Sequence of chain 1.B:
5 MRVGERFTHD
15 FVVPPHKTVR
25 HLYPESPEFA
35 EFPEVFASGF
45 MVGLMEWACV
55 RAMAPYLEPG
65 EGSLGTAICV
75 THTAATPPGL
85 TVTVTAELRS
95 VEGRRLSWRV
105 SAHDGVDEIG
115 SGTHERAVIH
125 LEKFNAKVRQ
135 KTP

Sequence of chain 1.A:
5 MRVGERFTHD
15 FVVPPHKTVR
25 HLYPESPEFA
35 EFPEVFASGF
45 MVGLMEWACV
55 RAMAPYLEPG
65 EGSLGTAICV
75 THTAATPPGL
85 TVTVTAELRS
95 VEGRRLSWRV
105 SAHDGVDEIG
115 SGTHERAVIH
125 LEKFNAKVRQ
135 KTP

The protein below binds the small molecule below.
Small molecule (SMILES): O=C(O)CF

Binding-site contacts:
Ligand atom O contacts residue SER42 of chain 1.A at 3.9 Å.
Ligand atom F contacts residue SER42 of chain 1.A at 3.2 Å.
Ligand atom F contacts residue GLU50 of chain 1.B at 3.3 Å.
Ligand atom CH3 contacts residue SER42 of chain 1.A at 3.9 Å.
Ligand atom OXT contacts residue GLY69 of chain 1.B at 3.1 Å (h-bond).
Ligand atom F contacts residue HIS118 of chain 1.B at 3.4 Å.
Ligand atom CH3 contacts residue GLY69 of chain 1.B at 3.8 Å.
Ligand atom C contacts residue ALA71 of chain 1.B at 3.7 Å (hydrophobic).
Ligand atom C contacts residue THR70 of chain 1.B at 4.2 Å.
Ligand atom O contacts residue ALA71 of chain 1.B at 4.0 Å.
Ligand atom CH3 contacts residue ILE72 of chain 1.B at 3.9 Å (hydrophobic).
Ligand atom C contacts residue ILE72 of chain 1.B at 4.0 Å (hydrophobic).
Ligand atom CH3 contacts residue ALA71 of chain 1.B at 3.4 Å (hydrophobic).
Ligand atom O contacts residue ILE72 of chain 1.B at 3.5 Å.
Ligand atom C contacts residue GLY69 of chain 1.B at 4.1 Å.
Ligand atom CH3 contacts residue THR70 of chain 1.B at 4.1 Å.
Ligand atom O contacts residue HIS76 of chain 1.A at 4.1 Å.
Ligand atom OXT contacts residue THR70 of chain 1.B at 3.6 Å.
Ligand atom OXT contacts residue THR75 of chain 1.A at 4.3 Å.
Ligand atom F contacts residue VAL46 of chain 1.B at 4.4 Å.
Ligand atom C contacts residue HIS76 of chain 1.A at 3.7 Å.
Ligand atom F contacts residue GLY69 of chain 1.B at 3.7 Å.
Ligand atom CH3 contacts residue HIS118 of chain 1.B at 3.4 Å.
Ligand atom C contacts residue SER42 of chain 1.A at 3.5 Å.
Ligand atom OXT contacts residue HIS76 of chain 1.A at 2.6 Å.
Ligand atom O contacts residue VAL74 of chain 1.A at 3.9 Å.
Ligand atom OXT contacts residue SER42 of chain 1.A at 3.3 Å (h-bond).
Ligand atom OXT contacts residue ALA71 of chain 1.B at 3.5 Å (h-bond).